Binding-site contacts:
Ligand atom C1 contacts residue ASN36 of chain 1.C at 1.4 Å.
Ligand atom O3 contacts residue TYR23 of chain 1.C at 4.1 Å.
Ligand atom C7 contacts residue PRO8 of chain 1.C at 4.4 Å (hydrophobic).
Ligand atom O5 contacts residue ASN36 of chain 1.C at 2.4 Å (h-bond).
Ligand atom C3 contacts residue ASN36 of chain 1.C at 3.9 Å.
Ligand atom O7 contacts residue ASN36 of chain 1.C at 3.8 Å.
Ligand atom C6 contacts residue GLU35 of chain 1.C at 3.9 Å.
Ligand atom C4 contacts residue GLU35 of chain 1.C at 4.0 Å.
Ligand atom C7 contacts residue TYR23 of chain 1.C at 4.2 Å (hydrophobic).
Ligand atom N2 contacts residue PRO8 of chain 1.C at 4.0 Å.
Ligand atom C4 contacts residue ASN36 of chain 1.C at 4.3 Å.
Ligand atom C2 contacts residue TYR23 of chain 1.C at 3.2 Å (hydrophobic).
Ligand atom C8 contacts residue PRO8 of chain 1.C at 3.7 Å (hydrophobic).
Ligand atom C1 contacts residue TYR23 of chain 1.C at 4.2 Å (hydrophobic).
Ligand atom O6 contacts residue GLU35 of chain 1.C at 3.7 Å.
Ligand atom N2 contacts residue TYR23 of chain 1.C at 3.0 Å (h-bond).
Ligand atom C2 contacts residue ASN36 of chain 1.C at 2.6 Å.
Ligand atom C7 contacts residue ASN36 of chain 1.C at 3.6 Å.
Ligand atom N2 contacts residue ASN36 of chain 1.C at 3.0 Å (h-bond).
Ligand atom C5 contacts residue ASN36 of chain 1.C at 3.7 Å.
Ligand atom C5 contacts residue GLU35 of chain 1.C at 4.1 Å.
Ligand atom O5 contacts residue GLU35 of chain 1.C at 3.8 Å.
Ligand atom C3 contacts residue TYR23 of chain 1.C at 4.3 Å (hydrophobic).
Ligand atom O6 contacts residue ASN36 of chain 1.C at 4.5 Å.
Ligand atom C8 contacts residue SER6 of chain 1.C at 3.9 Å.

Sequence of chain 1.C:
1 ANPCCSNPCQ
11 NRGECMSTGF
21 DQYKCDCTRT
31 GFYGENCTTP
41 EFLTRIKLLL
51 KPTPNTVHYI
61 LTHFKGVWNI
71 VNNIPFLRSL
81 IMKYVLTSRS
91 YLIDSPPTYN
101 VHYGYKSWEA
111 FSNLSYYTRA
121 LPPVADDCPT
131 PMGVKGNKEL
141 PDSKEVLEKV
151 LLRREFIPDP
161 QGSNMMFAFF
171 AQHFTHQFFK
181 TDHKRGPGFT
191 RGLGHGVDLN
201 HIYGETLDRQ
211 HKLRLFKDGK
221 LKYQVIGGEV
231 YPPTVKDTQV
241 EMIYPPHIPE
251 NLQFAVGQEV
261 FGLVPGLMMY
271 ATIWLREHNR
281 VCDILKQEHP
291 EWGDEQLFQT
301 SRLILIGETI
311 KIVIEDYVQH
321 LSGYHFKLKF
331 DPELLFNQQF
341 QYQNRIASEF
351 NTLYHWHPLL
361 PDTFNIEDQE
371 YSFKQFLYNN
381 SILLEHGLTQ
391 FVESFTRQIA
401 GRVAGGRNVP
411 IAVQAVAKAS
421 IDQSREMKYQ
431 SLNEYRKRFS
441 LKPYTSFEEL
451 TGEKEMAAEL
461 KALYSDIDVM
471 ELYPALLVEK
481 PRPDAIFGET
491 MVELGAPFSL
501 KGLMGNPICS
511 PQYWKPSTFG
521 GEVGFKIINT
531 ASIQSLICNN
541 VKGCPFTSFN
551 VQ

The small molecule below binds the protein below.
Small molecule (SMILES): CC(=O)N[C@@H]1[C@@H](O)[C@H](O)[C@@H](CO)O[C@H]1O